This protein binds this small molecule.
Small molecule (SMILES): CC(=O)N[C@@H]1[C@@H](O)[C@H](O)[C@@H](CO)O[C@H]1O

Binding-site contacts:
Ligand atom C7 contacts residue ASN120 of chain 1.A at 3.5 Å.
Ligand atom O5 contacts residue ASN120 of chain 1.A at 2.4 Å (h-bond).
Ligand atom C8 contacts residue ALA121 of chain 1.A at 4.1 Å (hydrophobic).
Ligand atom C1 contacts residue ASN120 of chain 1.A at 1.5 Å.
Ligand atom C3 contacts residue ASN120 of chain 1.A at 3.9 Å.
Ligand atom C4 contacts residue ASN120 of chain 1.A at 4.3 Å.
Ligand atom C2 contacts residue ASN120 of chain 1.A at 2.5 Å.
Ligand atom O7 contacts residue ASN120 of chain 1.A at 3.8 Å.
Ligand atom N2 contacts residue ASN120 of chain 1.A at 2.9 Å (h-bond).
Ligand atom C5 contacts residue ASN120 of chain 1.A at 3.8 Å.

Sequence of chain 1.A:
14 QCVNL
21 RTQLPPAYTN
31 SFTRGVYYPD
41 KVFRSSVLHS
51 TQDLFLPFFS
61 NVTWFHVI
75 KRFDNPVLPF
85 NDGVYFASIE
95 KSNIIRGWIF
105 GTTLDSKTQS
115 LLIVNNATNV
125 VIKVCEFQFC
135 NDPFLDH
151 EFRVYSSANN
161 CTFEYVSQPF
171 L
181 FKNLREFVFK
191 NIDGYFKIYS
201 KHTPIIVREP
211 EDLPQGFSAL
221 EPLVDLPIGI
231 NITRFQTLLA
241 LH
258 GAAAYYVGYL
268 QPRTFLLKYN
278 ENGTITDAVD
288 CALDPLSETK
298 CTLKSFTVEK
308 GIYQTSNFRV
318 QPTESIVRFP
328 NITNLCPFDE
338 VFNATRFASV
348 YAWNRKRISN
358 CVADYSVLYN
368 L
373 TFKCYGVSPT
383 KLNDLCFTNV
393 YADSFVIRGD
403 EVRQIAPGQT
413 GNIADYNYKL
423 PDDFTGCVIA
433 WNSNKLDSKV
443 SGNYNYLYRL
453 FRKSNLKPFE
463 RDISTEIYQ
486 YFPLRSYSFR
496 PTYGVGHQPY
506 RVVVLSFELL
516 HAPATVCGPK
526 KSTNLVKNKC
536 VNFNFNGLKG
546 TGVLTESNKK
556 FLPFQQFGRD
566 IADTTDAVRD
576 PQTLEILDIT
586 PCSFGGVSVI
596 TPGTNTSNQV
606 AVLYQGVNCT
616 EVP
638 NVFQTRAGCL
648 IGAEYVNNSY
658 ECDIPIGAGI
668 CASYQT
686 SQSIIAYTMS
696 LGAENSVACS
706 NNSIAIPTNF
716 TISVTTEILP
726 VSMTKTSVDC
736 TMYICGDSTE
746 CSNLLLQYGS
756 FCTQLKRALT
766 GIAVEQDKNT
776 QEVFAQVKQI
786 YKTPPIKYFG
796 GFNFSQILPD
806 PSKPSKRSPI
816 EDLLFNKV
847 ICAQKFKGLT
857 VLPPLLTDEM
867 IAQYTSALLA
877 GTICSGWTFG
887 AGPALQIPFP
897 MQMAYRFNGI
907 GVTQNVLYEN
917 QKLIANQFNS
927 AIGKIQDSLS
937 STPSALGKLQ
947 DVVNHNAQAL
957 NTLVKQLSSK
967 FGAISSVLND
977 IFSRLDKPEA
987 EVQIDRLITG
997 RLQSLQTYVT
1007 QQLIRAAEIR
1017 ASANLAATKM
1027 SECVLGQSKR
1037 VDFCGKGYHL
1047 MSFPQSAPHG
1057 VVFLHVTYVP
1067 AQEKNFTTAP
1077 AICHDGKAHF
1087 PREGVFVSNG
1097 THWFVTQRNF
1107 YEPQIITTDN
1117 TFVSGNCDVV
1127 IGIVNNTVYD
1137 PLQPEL